Binding-site contacts:
Ligand atom C3 contacts residue VAL69 of chain 1.E at 3.8 Å (hydrophobic).
Ligand atom C5 contacts residue LYS37 of chain 1.E at 4.2 Å.
Ligand atom C1 contacts residue ASN196 of chain 1.A at 4.1 Å.
Ligand atom C3 contacts residue LEU25 of chain 1.E at 3.8 Å (hydrophobic).
Ligand atom C6 contacts residue VAL69 of chain 1.E at 4.2 Å (hydrophobic).
Ligand atom C1 contacts residue GLU71 of chain 1.E at 3.3 Å.
Ligand atom C6 contacts residue LEU41 of chain 1.E at 4.2 Å (hydrophobic).
Ligand atom O2 contacts residue LYS37 of chain 1.E at 3.8 Å.
Ligand atom C1 contacts residue VAL69 of chain 1.E at 4.2 Å (hydrophobic).
Ligand atom C2 contacts residue ALA195 of chain 1.A at 4.5 Å (hydrophobic).
Ligand atom C2 contacts residue LYS37 of chain 1.E at 4.1 Å.
Ligand atom C3 contacts residue ASN196 of chain 1.A at 3.2 Å.
Ligand atom C2 contacts residue PRO192 of chain 1.A at 4.0 Å (hydrophobic).
Ligand atom O2 contacts residue VAL40 of chain 1.E at 3.9 Å.
Ligand atom C5 contacts residue LEU25 of chain 1.E at 4.0 Å (hydrophobic).
Ligand atom C4 contacts residue LEU25 of chain 1.E at 4.1 Å (hydrophobic).
Ligand atom O1 contacts residue PRO192 of chain 1.A at 2.8 Å (h-bond).
Ligand atom C6 contacts residue GLU71 of chain 1.E at 4.0 Å.
Ligand atom O1 contacts residue ASN196 of chain 1.A at 3.3 Å (h-bond).
Ligand atom O2 contacts residue LEU25 of chain 1.E at 4.2 Å.
Ligand atom C4 contacts residue VAL69 of chain 1.E at 4.4 Å (hydrophobic).
Ligand atom C5 contacts residue VAL69 of chain 1.E at 3.7 Å (hydrophobic).
Ligand atom C2 contacts residue ASN196 of chain 1.A at 3.7 Å.
Ligand atom O1 contacts residue ALA195 of chain 1.A at 3.3 Å.
Ligand atom O2 contacts residue PHE36 of chain 1.E at 4.4 Å.
Ligand atom C6 contacts residue LYS37 of chain 1.E at 3.7 Å.
Ligand atom C4 contacts residue LYS37 of chain 1.E at 3.6 Å.
Ligand atom C3 contacts residue PRO192 of chain 1.A at 4.2 Å (hydrophobic).

Sequence of chain 1.E:
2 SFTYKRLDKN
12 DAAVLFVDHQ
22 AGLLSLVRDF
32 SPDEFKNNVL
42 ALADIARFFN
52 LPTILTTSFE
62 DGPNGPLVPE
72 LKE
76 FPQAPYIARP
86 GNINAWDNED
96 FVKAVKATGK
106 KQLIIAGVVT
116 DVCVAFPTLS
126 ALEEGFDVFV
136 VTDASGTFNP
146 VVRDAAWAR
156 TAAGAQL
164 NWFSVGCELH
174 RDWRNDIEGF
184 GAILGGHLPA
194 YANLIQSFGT

Sequence of chain 1.A:
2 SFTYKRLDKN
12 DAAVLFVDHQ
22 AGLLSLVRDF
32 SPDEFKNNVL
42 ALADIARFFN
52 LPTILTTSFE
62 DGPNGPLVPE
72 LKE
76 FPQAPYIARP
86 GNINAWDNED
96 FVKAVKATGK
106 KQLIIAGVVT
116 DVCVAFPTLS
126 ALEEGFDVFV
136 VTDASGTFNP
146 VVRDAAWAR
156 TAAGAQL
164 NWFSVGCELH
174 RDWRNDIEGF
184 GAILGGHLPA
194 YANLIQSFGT

The protein below binds the small molecule below.
Small molecule (SMILES): C[C@@H](O)CC[C@@H](C)O